The small molecule below binds the protein below.
Small molecule (SMILES): CC(C)C[C@H](NC(=O)[C@H](CC(C)C)NC(=O)c1ccccc1)C(=O)O

Sequence of chain 1.N:
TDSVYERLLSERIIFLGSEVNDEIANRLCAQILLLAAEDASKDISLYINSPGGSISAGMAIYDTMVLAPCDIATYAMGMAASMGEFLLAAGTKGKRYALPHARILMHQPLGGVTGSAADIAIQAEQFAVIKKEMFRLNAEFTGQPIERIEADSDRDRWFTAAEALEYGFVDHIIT

Binding-site contacts:
Ligand atom CD1 contacts residue MET135 of chain 1.N at 3.9 Å (hydrophobic).
Ligand atom OXT contacts residue GLY54 of chain 1.N at 3.5 Å (h-bond).
Ligand atom C contacts residue GLY54 of chain 1.N at 3.5 Å.
Ligand atom CD1 contacts residue AI41 of chain 1.RB at 3.7 Å.
Ligand atom C6 contacts residue LEU111 of chain 1.N at 3.1 Å (hydrophobic).
Ligand atom CB contacts residue ILE56 of chain 1.N at 3.6 Å (hydrophobic).
Ligand atom C1 contacts residue LEU111 of chain 1.N at 3.7 Å (hydrophobic).
Ligand atom CD2 contacts residue HIS108 of chain 1.N at 3.1 Å.
Ligand atom CB contacts residue GLY54 of chain 1.N at 3.8 Å.
Ligand atom C contacts residue LEU111 of chain 1.N at 3.6 Å (hydrophobic).
Ligand atom C4 contacts residue PHE128 of chain 1.N at 3.8 Å (hydrophobic).
Ligand atom CA contacts residue LEU111 of chain 1.N at 3.4 Å (hydrophobic).
Ligand atom C4 contacts residue AI41 of chain 1.RB at 3.4 Å.
Ligand atom O contacts residue SER83 of chain 1.N at 3.1 Å.
Ligand atom CA contacts residue GLY54 of chain 1.N at 3.6 Å.
Ligand atom O1 contacts residue ILE56 of chain 1.N at 3.2 Å (h-bond).
Ligand atom O contacts residue ILE56 of chain 1.N at 3.8 Å.
Ligand atom C contacts residue ILE56 of chain 1.N at 3.8 Å (hydrophobic).
Ligand atom OXT contacts residue SER83 of chain 1.N at 2.6 Å.
Ligand atom C2 contacts residue AI41 of chain 1.RB at 3.9 Å.
Ligand atom C3 contacts residue AI41 of chain 1.RB at 3.3 Å.
Ligand atom C contacts residue SER83 of chain 1.N at 3.0 Å.
Ligand atom OXT contacts residue MET84 of chain 1.N at 2.4 Å (h-bond).
Ligand atom O contacts residue LEU111 of chain 1.N at 2.7 Å (h-bond).
Ligand atom CB contacts residue MET84 of chain 1.N at 3.8 Å (hydrophobic).
Ligand atom C contacts residue ILE56 of chain 1.N at 3.8 Å (hydrophobic).
Ligand atom CD2 contacts residue GLN109 of chain 1.N at 3.6 Å.
Ligand atom C5 contacts residue PHE128 of chain 1.N at 3.8 Å (hydrophobic).
Ligand atom CD2 contacts residue PRO110 of chain 1.N at 3.8 Å (hydrophobic).
Ligand atom N contacts residue ILE56 of chain 1.N at 3.7 Å.
Ligand atom O contacts residue PRO110 of chain 1.N at 3.1 Å.
Ligand atom N contacts residue LEU111 of chain 1.N at 2.5 Å (h-bond).
Ligand atom OXT contacts residue GLY53 of chain 1.N at 3.9 Å.
Ligand atom N contacts residue GLY54 of chain 1.N at 3.0 Å (h-bond).
Ligand atom C6 contacts residue GLY112 of chain 1.N at 3.8 Å.
Ligand atom CG contacts residue GLY54 of chain 1.N at 3.4 Å.
Ligand atom O contacts residue GLY54 of chain 1.N at 3.6 Å.
Ligand atom C contacts residue LEU111 of chain 1.N at 3.7 Å (hydrophobic).
Ligand atom CB contacts residue LEU111 of chain 1.N at 3.5 Å (hydrophobic).
Ligand atom C contacts residue MET84 of chain 1.N at 3.6 Å (hydrophobic).

Sequence of chain 1.L:
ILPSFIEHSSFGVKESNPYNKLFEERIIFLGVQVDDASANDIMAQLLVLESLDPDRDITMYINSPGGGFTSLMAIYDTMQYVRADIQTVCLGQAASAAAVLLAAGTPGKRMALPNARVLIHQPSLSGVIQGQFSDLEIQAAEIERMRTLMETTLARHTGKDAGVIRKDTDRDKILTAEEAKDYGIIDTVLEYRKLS